Sequence of chain 24.C:
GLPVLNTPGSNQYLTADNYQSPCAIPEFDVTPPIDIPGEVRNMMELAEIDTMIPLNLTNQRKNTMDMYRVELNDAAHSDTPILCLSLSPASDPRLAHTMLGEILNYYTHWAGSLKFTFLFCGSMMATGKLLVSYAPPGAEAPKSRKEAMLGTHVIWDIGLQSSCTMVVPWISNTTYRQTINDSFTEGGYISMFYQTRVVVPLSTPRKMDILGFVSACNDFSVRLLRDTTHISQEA

The small molecule below binds the protein below.
Small molecule (SMILES): COc1ccc(OCc2ccc(COc3c(Cl)cccc3Cl)cc2)c(Cl)c1

Sequence of chain 24.A:
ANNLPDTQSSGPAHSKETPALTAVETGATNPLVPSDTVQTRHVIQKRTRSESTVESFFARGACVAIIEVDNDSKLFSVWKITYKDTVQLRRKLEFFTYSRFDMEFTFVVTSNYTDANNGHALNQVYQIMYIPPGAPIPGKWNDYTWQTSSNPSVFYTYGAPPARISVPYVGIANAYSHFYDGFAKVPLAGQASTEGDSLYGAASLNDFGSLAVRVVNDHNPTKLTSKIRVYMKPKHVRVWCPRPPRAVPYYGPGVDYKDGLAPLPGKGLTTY

Binding-site contacts:
Ligand atom C6 contacts residue TYR112 of chain 24.A at 3.7 Å (hydrophobic).
Ligand atom C20 contacts residue ILE194 of chain 24.A at 3.8 Å (hydrophobic).
Ligand atom O1 contacts residue PHE237 of chain 24.A at 3.8 Å.
Ligand atom C17 contacts residue TYR159 of chain 24.A at 3.7 Å (hydrophobic).
Ligand atom O2 contacts residue VAL196 of chain 24.A at 3.4 Å.
Ligand atom C16 contacts residue TYR159 of chain 24.A at 3.8 Å (hydrophobic).
Ligand atom C21 contacts residue SER128 of chain 24.A at 3.8 Å.
Ligand atom C7 contacts residue PHE237 of chain 24.A at 3.5 Å (hydrophobic).
Ligand atom C4 contacts residue MET132 of chain 24.A at 3.8 Å (hydrophobic).
Ligand atom C8 contacts residue MET132 of chain 24.A at 3.4 Å (hydrophobic).
Ligand atom C9 contacts residue PHE237 of chain 24.A at 3.7 Å (hydrophobic).
Ligand atom O3 contacts residue PHE130 of chain 24.A at 3.6 Å.
Ligand atom C3 contacts residue MET132 of chain 24.A at 3.7 Å (hydrophobic).
Ligand atom CL2 contacts residue ALA24 of chain 24.C at 3.5 Å.
Ligand atom CL3 contacts residue LEU240 of chain 24.A at 3.8 Å.
Ligand atom C20 contacts residue LEU240 of chain 24.A at 3.8 Å (hydrophobic).
Ligand atom C11 contacts residue ILE110 of chain 24.A at 3.8 Å (hydrophobic).
Ligand atom C5 contacts residue TYR112 of chain 24.A at 3.5 Å (hydrophobic).
Ligand atom C13 contacts residue ILE110 of chain 24.A at 3.7 Å (hydrophobic).
Ligand atom C13 contacts residue MET132 of chain 24.A at 3.4 Å (hydrophobic).
Ligand atom C17 contacts residue ALA24 of chain 24.C at 3.7 Å (hydrophobic).
Ligand atom CL2 contacts residue ILE25 of chain 24.C at 3.4 Å.
Ligand atom C12 contacts residue PHE134 of chain 24.A at 3.8 Å (hydrophobic).
Ligand atom C16 contacts residue ALA24 of chain 24.C at 3.8 Å (hydrophobic).
Ligand atom C1 contacts residue TYR205 of chain 24.A at 3.8 Å (hydrophobic).
Ligand atom C13 contacts residue PHE134 of chain 24.A at 3.7 Å (hydrophobic).
Ligand atom O1 contacts residue MET132 of chain 24.A at 3.7 Å.
Ligand atom C12 contacts residue ILE110 of chain 24.A at 3.8 Å (hydrophobic).
Ligand atom C7 contacts residue MET132 of chain 24.A at 3.3 Å (hydrophobic).
Ligand atom CL3 contacts residue PHE134 of chain 24.A at 3.8 Å.
Ligand atom C21 contacts residue TYR205 of chain 24.A at 3.8 Å (hydrophobic).
Ligand atom O3 contacts residue TYR112 of chain 24.A at 3.6 Å.
Ligand atom C14 contacts residue TYR159 of chain 24.A at 3.5 Å (hydrophobic).
Ligand atom CL2 contacts residue TYR159 of chain 24.A at 3.6 Å.
Ligand atom C10 contacts residue TYR159 of chain 24.A at 3.5 Å (hydrophobic).
Ligand atom C21 contacts residue HIS207 of chain 24.A at 3.6 Å.
Ligand atom C19 contacts residue LEU240 of chain 24.A at 3.8 Å (hydrophobic).
Ligand atom O1 contacts residue ILE110 of chain 24.A at 3.7 Å.
Ligand atom C2 contacts residue PHE237 of chain 24.A at 3.6 Å (hydrophobic).
Ligand atom C9 contacts residue VAL199 of chain 24.A at 3.6 Å (hydrophobic).